This protein binds this small molecule.
Small molecule (SMILES): O=CCP(=O)(O)O

Sequence of chain 1.H:
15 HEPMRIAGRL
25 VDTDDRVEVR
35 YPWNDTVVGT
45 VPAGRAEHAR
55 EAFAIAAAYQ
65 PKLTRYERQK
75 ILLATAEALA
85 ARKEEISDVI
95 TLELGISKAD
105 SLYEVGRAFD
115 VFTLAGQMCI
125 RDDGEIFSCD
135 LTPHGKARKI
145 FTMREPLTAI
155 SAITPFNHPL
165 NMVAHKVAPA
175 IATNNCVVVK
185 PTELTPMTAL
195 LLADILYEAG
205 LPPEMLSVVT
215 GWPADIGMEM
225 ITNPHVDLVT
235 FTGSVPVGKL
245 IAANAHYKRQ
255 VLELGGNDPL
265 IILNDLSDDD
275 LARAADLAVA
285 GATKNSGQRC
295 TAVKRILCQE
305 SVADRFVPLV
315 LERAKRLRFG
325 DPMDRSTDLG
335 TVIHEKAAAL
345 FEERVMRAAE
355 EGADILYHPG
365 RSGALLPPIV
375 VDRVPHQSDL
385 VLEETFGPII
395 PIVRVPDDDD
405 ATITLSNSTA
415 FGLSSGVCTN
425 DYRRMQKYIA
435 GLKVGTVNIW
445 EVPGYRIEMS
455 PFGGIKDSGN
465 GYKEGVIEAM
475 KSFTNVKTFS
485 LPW

Binding-site contacts:
Ligand atom O2 contacts residue ARG293 of chain 1.H at 3.5 Å.
Ligand atom C2 contacts residue MET166 of chain 1.H at 3.6 Å (hydrophobic).
Ligand atom O2P contacts residue ARG450 of chain 1.H at 3.3 Å (salt-bridge).
Ligand atom C2 contacts residue ASN161 of chain 1.H at 4.1 Å.
Ligand atom P contacts residue HIS162 of chain 1.H at 3.8 Å.
Ligand atom O3P contacts residue ARG111 of chain 1.H at 3.7 Å.
Ligand atom O2P contacts residue ARG111 of chain 1.H at 2.7 Å (salt-bridge).
Ligand atom C1 contacts residue MET166 of chain 1.H at 3.3 Å (hydrophobic).
Ligand atom P contacts residue ARG293 of chain 1.H at 3.5 Å.
Ligand atom C2 contacts residue ARG293 of chain 1.H at 4.4 Å.
Ligand atom O2P contacts residue ARG293 of chain 1.H at 3.4 Å (salt-bridge).
Ligand atom O3P contacts residue HIS162 of chain 1.H at 2.7 Å (h-bond).
Ligand atom O1P contacts residue THR295 of chain 1.H at 2.6 Å (h-bond).
Ligand atom O3P contacts residue ARG293 of chain 1.H at 2.7 Å (salt-bridge).
Ligand atom C1 contacts residue HIS162 of chain 1.H at 4.3 Å.
Ligand atom C1 contacts residue PHE456 of chain 1.H at 4.0 Å (hydrophobic).
Ligand atom P contacts residue ARG450 of chain 1.H at 3.9 Å.
Ligand atom O1P contacts residue ARG450 of chain 1.H at 3.9 Å.
Ligand atom P contacts residue CYS294 of chain 1.H at 3.6 Å.
Ligand atom O2 contacts residue CYS294 of chain 1.H at 2.7 Å (h-bond).
Ligand atom P contacts residue THR295 of chain 1.H at 3.9 Å.
Ligand atom O2 contacts residue HIS162 of chain 1.H at 3.8 Å.
Ligand atom O2 contacts residue THR295 of chain 1.H at 4.3 Å.
Ligand atom O1P contacts residue PHE456 of chain 1.H at 4.2 Å.
Ligand atom O1P contacts residue CYS294 of chain 1.H at 3.5 Å (h-bond).
Ligand atom C1 contacts residue CYS294 of chain 1.H at 2.7 Å (hydrophobic).
Ligand atom O2 contacts residue ASN161 of chain 1.H at 3.4 Å (h-bond).
Ligand atom O2P contacts residue HIS162 of chain 1.H at 3.8 Å.
Ligand atom O1P contacts residue ARG293 of chain 1.H at 2.9 Å (salt-bridge).
Ligand atom O3P contacts residue CYS294 of chain 1.H at 4.1 Å.
Ligand atom O2 contacts residue MET166 of chain 1.H at 4.0 Å.
Ligand atom C1 contacts residue ARG450 of chain 1.H at 4.1 Å.
Ligand atom O3P contacts residue THR295 of chain 1.H at 4.0 Å.
Ligand atom P contacts residue ARG111 of chain 1.H at 3.9 Å.
Ligand atom C2 contacts residue THR295 of chain 1.H at 4.4 Å.
Ligand atom C2 contacts residue CYS294 of chain 1.H at 1.8 Å (hydrophobic).